Sequence of chain 3.J:
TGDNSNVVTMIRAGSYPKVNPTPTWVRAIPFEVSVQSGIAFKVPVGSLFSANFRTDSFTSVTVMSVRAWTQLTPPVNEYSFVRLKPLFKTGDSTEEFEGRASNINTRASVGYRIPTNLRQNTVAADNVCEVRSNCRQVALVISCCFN

Sequence of chain 3.O:
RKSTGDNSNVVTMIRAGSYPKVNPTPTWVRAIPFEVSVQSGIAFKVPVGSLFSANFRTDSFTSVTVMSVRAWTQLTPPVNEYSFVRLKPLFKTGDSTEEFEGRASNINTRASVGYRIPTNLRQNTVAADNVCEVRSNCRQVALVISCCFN

Sequence of chain 2.H:
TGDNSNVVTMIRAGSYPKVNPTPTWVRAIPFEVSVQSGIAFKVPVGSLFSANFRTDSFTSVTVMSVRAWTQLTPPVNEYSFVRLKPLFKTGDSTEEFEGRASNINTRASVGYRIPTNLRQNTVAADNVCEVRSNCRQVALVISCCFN

Sequence of chain 3.A:
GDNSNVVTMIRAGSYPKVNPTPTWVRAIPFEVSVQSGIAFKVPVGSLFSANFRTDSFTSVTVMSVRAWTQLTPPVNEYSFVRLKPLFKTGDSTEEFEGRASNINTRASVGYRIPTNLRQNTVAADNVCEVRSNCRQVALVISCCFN

Binding-site contacts:
Ligand atom C5' contacts residue THR36 of chain 3.A at 4.2 Å.
Ligand atom C5' contacts residue ARG39 of chain 3.O at 4.2 Å.
Ligand atom P contacts residue ARG79 of chain 3.O at 4.1 Å.
Ligand atom C4' contacts residue SER17 of chain 3.J at 4.0 Å.
Ligand atom O3' contacts residue THR36 of chain 3.A at 3.3 Å (h-bond).
Ligand atom OP1 contacts residue THR21 of chain 3.J at 4.0 Å.
Ligand atom OP1 contacts residue SER17 of chain 3.J at 3.2 Å.
Ligand atom O3' contacts residue ALA40 of chain 3.O at 3.9 Å.
Ligand atom C5' contacts residue THR21 of chain 3.J at 3.6 Å.
Ligand atom O2' contacts residue SER155 of chain 3.O at 4.1 Å.
Ligand atom OP1 contacts residue ARG79 of chain 3.O at 2.9 Å (salt-bridge).
Ligand atom C4' contacts residue PRO35 of chain 3.A at 3.7 Å (hydrophobic).
Ligand atom P contacts residue SER17 of chain 3.J at 3.7 Å.
Ligand atom O4' contacts residue THR13 of chain 2.H at 4.1 Å.
Ligand atom O2' contacts residue THR13 of chain 2.H at 3.0 Å.
Ligand atom O2' contacts residue VAL38 of chain 3.O at 3.1 Å (h-bond).
Ligand atom C2' contacts residue THR36 of chain 3.A at 4.0 Å.
Ligand atom C1' contacts residue VAL38 of chain 3.O at 3.9 Å (hydrophobic).
Ligand atom C5' contacts residue SER17 of chain 3.J at 3.8 Å.
Ligand atom C5' contacts residue ALA40 of chain 3.O at 3.5 Å (hydrophobic).
Ligand atom O3' contacts residue SER155 of chain 3.O at 3.3 Å (h-bond).
Ligand atom C4' contacts residue VAL19 of chain 3.J at 3.9 Å (hydrophobic).
Ligand atom C5' contacts residue SER155 of chain 3.O at 3.5 Å.
Ligand atom OP1 contacts residue SER155 of chain 3.O at 2.9 Å (h-bond).
Ligand atom O3' contacts residue SER17 of chain 3.J at 3.1 Å.
Ligand atom C2' contacts residue VAL38 of chain 3.O at 3.8 Å (hydrophobic).
Ligand atom O2' contacts residue ARG39 of chain 3.O at 3.7 Å.
Ligand atom C2 contacts residue VAL38 of chain 3.O at 3.9 Å (hydrophobic).
Ligand atom O4' contacts residue ASN16 of chain 3.J at 4.2 Å.
Ligand atom N3 contacts residue VAL38 of chain 3.O at 3.7 Å.
Ligand atom O2' contacts residue THR36 of chain 3.A at 3.0 Å (h-bond).
Ligand atom C5' contacts residue ASN16 of chain 3.J at 3.2 Å.
Ligand atom C4' contacts residue ARG39 of chain 3.O at 4.0 Å.
Ligand atom P contacts residue SER155 of chain 3.O at 3.6 Å.
Ligand atom O5' contacts residue SER155 of chain 3.O at 4.0 Å.
Ligand atom C4' contacts residue ASN16 of chain 3.J at 3.4 Å.
Ligand atom C4' contacts residue ALA40 of chain 3.O at 4.0 Å (hydrophobic).
Ligand atom C5' contacts residue PRO35 of chain 3.A at 3.9 Å (hydrophobic).
Ligand atom C4' contacts residue THR13 of chain 2.H at 3.6 Å.
Ligand atom C3' contacts residue THR36 of chain 3.A at 4.0 Å.

This protein binds this small molecule.
Small molecule (SMILES): Nc1ncnc2c1ncn2[C@@H]1O[C@H](CO[P](=O)(O)O[C@H]2[C@@H](O)[C@H](n3cnc4c(N)ncnc43)O[C@@H]2CO[P](=O)(O)O[C@H]2[C@@H](O)[C@H](n3cnc4c(N)ncnc43)O[C@@H]2CO[P](=O)(O)O[C@H]2[C@@H](O)[C@H](n3cnc4c(N)ncnc43)O[C@@H]2CO[P](=O)(O)O[C@H]2[C@@H](O)[C@H](n3cnc4c(N)ncnc43)O[C@@H]2CO[P](=O)(O)O[C@H]2[C@@H](O)[C@H](n3cnc4c(N)ncnc43)O[C@@H]2CO[P](=O)(O)O[C@H]2[C@@H](O)[C@H](n3cnc4c(N)ncnc43)O[C@@H]2COP(=O)=O)[C@@H](O)[C@H]1O